Sequence of chain 6.E:
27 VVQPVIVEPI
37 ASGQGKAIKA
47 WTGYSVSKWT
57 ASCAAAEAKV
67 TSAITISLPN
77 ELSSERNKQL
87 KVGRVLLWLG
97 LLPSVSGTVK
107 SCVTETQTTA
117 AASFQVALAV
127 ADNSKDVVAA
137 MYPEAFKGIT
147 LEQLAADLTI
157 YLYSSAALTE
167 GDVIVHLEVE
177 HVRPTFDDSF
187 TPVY

Binding-site contacts:
Ligand atom C2' contacts residue GLU140 of chain 6.E at 3.5 Å.
Ligand atom N9 contacts residue TRP47 of chain 6.E at 4.0 Å.
Ligand atom N3 contacts residue TRP47 of chain 6.E at 3.9 Å.
Ligand atom C6 contacts residue TRP47 of chain 6.E at 3.9 Å (hydrophobic).
Ligand atom N7 contacts residue LYS143 of chain 6.E at 3.7 Å.
Ligand atom O2' contacts residue GLU140 of chain 6.E at 3.0 Å (salt-bridge).
Ligand atom O4' contacts residue LYS143 of chain 6.E at 4.2 Å.
Ligand atom C1' contacts residue TRP47 of chain 6.E at 4.3 Å (hydrophobic).
Ligand atom C1' contacts residue GLU140 of chain 6.E at 3.2 Å.
Ligand atom N6 contacts residue TRP47 of chain 6.E at 4.2 Å.
Ligand atom C8 contacts residue GLU140 of chain 6.E at 4.1 Å.
Ligand atom C8 contacts residue TRP47 of chain 6.E at 4.0 Å (hydrophobic).
Ligand atom N7 contacts residue TRP47 of chain 6.E at 4.0 Å.
Ligand atom N9 contacts residue LYS143 of chain 6.E at 3.8 Å.
Ligand atom C8 contacts residue LYS143 of chain 6.E at 2.8 Å.
Ligand atom O4' contacts residue TRP47 of chain 6.E at 4.0 Å.
Ligand atom O4' contacts residue GLU140 of chain 6.E at 4.1 Å.
Ligand atom OP1 contacts residue LYS45 of chain 1.F at 4.3 Å.
Ligand atom C2 contacts residue TRP47 of chain 6.E at 3.8 Å (hydrophobic).
Ligand atom N1 contacts residue TRP47 of chain 6.E at 3.8 Å.
Ligand atom C4 contacts residue TRP47 of chain 6.E at 3.9 Å (hydrophobic).
Ligand atom C1' contacts residue LYS143 of chain 6.E at 4.0 Å.
Ligand atom C5 contacts residue TRP47 of chain 6.E at 4.0 Å (hydrophobic).
Ligand atom N9 contacts residue GLU140 of chain 6.E at 4.1 Å.
Ligand atom C2' contacts residue LYS143 of chain 6.E at 4.5 Å.

Sequence of chain 1.F:
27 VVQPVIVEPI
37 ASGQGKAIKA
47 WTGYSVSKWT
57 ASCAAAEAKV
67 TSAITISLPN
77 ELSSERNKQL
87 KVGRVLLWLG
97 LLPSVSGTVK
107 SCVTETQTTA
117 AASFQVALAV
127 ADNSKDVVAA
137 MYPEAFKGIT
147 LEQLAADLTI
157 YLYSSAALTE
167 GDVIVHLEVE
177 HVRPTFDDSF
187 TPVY

The small molecule below binds the protein below.
Small molecule (SMILES): Nc1ncnc2c1ncn2[C@@H]1O[C@H](COP(=O)=O)[C@@H](O[P](=O)(O)OC[C@H]2O[C@@H](n3ccc(=O)[nH]c3=O)[C@H](O)[C@@H]2O)[C@H]1O